Sequence of chain 1.D:
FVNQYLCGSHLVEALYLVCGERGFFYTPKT

Sequence of chain 1.B:
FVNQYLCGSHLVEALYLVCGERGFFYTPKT

Binding-site contacts:
Ligand atom C1 contacts residue LEU16 of chain 1.I at 4.3 Å (hydrophobic).
Ligand atom O3 contacts residue SER9 of chain 1.I at 3.7 Å.
Ligand atom C2 contacts residue TYR5 of chain 1.B at 3.9 Å (hydrophobic).
Ligand atom C5 contacts residue LEU11 of chain 1.J at 3.6 Å (hydrophobic).
Ligand atom C6 contacts residue LEU6 of chain 1.B at 4.4 Å (hydrophobic).
Ligand atom O3 contacts residue ILE10 of chain 1.I at 3.5 Å.
Ligand atom C3 contacts residue LEU11 of chain 1.J at 3.9 Å (hydrophobic).
Ligand atom O1 contacts residue LEU17 of chain 1.D at 3.8 Å.
Ligand atom C1 contacts residue TYR5 of chain 1.B at 3.7 Å (hydrophobic).
Ligand atom C1 contacts residue ALA14 of chain 1.J at 4.4 Å (hydrophobic).
Ligand atom C4 contacts residue LEU11 of chain 1.J at 3.7 Å (hydrophobic).
Ligand atom C4 contacts residue VAL2 of chain 1.B at 4.4 Å (hydrophobic).
Ligand atom C2 contacts residue LEU11 of chain 1.J at 4.1 Å (hydrophobic).
Ligand atom O1 contacts residue TYR5 of chain 1.B at 3.7 Å.
Ligand atom C5 contacts residue HIS10 of chain 1.J at 3.9 Å.
Ligand atom C4 contacts residue CYS6 of chain 1.I at 3.4 Å (hydrophobic).
Ligand atom C2 contacts residue CYS11 of chain 1.I at 3.8 Å (hydrophobic).
Ligand atom C1 contacts residue LEU11 of chain 1.J at 4.1 Å (hydrophobic).
Ligand atom C6 contacts residue HIS10 of chain 1.J at 3.9 Å.
Ligand atom O1 contacts residue LEU16 of chain 1.I at 3.8 Å.
Ligand atom O1 contacts residue ALA14 of chain 1.J at 3.5 Å.
Ligand atom C3 contacts residue TYR5 of chain 1.B at 4.5 Å (hydrophobic).
Ligand atom C5 contacts residue CYS7 of chain 1.J at 4.0 Å (hydrophobic).
Ligand atom C6 contacts residue TYR5 of chain 1.B at 4.2 Å (hydrophobic).
Ligand atom C6 contacts residue LEU11 of chain 1.J at 3.9 Å (hydrophobic).
Ligand atom C4 contacts residue CYS7 of chain 1.J at 4.0 Å (hydrophobic).
Ligand atom O3 contacts residue CYS6 of chain 1.I at 2.8 Å (h-bond).
Ligand atom C3 contacts residue CYS11 of chain 1.I at 4.0 Å (hydrophobic).
Ligand atom C3 contacts residue CYS6 of chain 1.I at 3.5 Å (hydrophobic).
Ligand atom O3 contacts residue VAL2 of chain 1.B at 4.0 Å.
Ligand atom C2 contacts residue LEU16 of chain 1.I at 4.4 Å (hydrophobic).
Ligand atom O3 contacts residue CYS11 of chain 1.I at 2.9 Å (h-bond).
Ligand atom C5 contacts residue LEU6 of chain 1.B at 4.0 Å (hydrophobic).

Sequence of chain 1.I:
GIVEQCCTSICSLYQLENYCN

The protein below binds the small molecule below.
Small molecule (SMILES): Oc1cccc(O)c1

Sequence of chain 1.J:
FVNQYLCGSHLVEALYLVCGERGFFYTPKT